Binding-site contacts:
Ligand atom O7 contacts residue VAL435 of chain 1.A at 4.4 Å.
Ligand atom C7 contacts residue ASN438 of chain 1.A at 3.7 Å.
Ligand atom C1 contacts residue ARG442 of chain 1.A at 3.6 Å.
Ligand atom N2 contacts residue ASN438 of chain 1.A at 2.8 Å (h-bond).
Ligand atom C6 contacts residue ARG442 of chain 1.A at 3.6 Å.
Ligand atom O5 contacts residue ASN438 of chain 1.A at 2.4 Å (h-bond).
Ligand atom C4 contacts residue ASN438 of chain 1.A at 4.2 Å.
Ligand atom O6 contacts residue ARG442 of chain 1.A at 4.4 Å.
Ligand atom O7 contacts residue ASN438 of chain 1.A at 3.9 Å.
Ligand atom C1 contacts residue ASN438 of chain 1.A at 1.4 Å.
Ligand atom C3 contacts residue ASN438 of chain 1.A at 3.8 Å.
Ligand atom C8 contacts residue TRP431 of chain 1.A at 3.6 Å (hydrophobic).
Ligand atom O5 contacts residue ARG442 of chain 1.A at 3.6 Å.
Ligand atom C8 contacts residue ALA43 of chain 1.A at 3.8 Å (hydrophobic).
Ligand atom C5 contacts residue ARG442 of chain 1.A at 3.5 Å.
Ligand atom C2 contacts residue ASN438 of chain 1.A at 2.4 Å.
Ligand atom C5 contacts residue ASN438 of chain 1.A at 3.7 Å.

A protein and the small-molecule ligand that binds it are described below.
Small molecule (SMILES): CC(=O)N[C@H]1[C@@H](O[C@H]2[C@H](O)[C@@H](NC(C)=O)CO[C@@H]2CO)O[C@H](CO)[C@@H](O)[C@@H]1O

Sequence of chain 1.A:
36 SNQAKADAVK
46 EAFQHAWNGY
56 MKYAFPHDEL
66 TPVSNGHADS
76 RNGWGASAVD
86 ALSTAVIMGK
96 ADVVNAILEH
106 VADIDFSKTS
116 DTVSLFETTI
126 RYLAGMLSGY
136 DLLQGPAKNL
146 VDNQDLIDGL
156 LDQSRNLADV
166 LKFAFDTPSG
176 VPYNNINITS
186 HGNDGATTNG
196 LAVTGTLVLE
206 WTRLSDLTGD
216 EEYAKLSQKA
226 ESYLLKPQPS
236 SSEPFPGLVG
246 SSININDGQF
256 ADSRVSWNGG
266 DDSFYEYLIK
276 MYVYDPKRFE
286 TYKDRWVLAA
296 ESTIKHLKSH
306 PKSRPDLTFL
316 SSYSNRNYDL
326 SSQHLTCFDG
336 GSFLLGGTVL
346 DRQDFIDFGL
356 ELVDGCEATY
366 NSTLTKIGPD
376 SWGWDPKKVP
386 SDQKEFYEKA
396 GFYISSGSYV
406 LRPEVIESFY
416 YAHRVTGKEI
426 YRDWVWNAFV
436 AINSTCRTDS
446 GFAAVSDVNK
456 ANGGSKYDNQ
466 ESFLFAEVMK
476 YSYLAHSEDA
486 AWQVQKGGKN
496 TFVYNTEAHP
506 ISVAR